Sequence of chain 1.B:
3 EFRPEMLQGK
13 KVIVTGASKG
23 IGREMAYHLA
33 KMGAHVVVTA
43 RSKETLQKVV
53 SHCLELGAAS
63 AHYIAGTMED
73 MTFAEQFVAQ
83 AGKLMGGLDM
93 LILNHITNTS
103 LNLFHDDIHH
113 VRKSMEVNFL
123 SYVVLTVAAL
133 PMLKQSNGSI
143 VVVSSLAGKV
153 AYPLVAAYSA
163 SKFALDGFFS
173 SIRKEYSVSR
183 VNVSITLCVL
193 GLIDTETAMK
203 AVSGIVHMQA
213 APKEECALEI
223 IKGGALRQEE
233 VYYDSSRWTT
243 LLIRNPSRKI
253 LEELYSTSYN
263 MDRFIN

Binding-site contacts:
Ligand atom O14 contacts residue SER147 of chain 1.B at 2.8 Å (h-bond).
Ligand atom C19 contacts residue ALA203 of chain 1.B at 3.9 Å (hydrophobic).
Ligand atom C25 contacts residue ALA200 of chain 1.B at 3.8 Å (hydrophobic).
Ligand atom C13 contacts residue SER147 of chain 1.B at 3.7 Å.
Ligand atom O26 contacts residue ILE98 of chain 1.B at 3.9 Å.
Ligand atom N8 contacts residue MET210 of chain 1.B at 3.9 Å.
Ligand atom S6 contacts residue LEU194 of chain 1.B at 3.9 Å.
Ligand atom S6 contacts residue LEU192 of chain 1.B at 3.5 Å (h-bond).
Ligand atom C11 contacts residue LEU148 of chain 1.B at 3.7 Å (hydrophobic).
Ligand atom C17 contacts residue NAP1 of chain 1.G at 3.5 Å.
Ligand atom C2 contacts residue MET210 of chain 1.B at 3.9 Å (hydrophobic).
Ligand atom C18 contacts residue ALA200 of chain 1.B at 3.8 Å (hydrophobic).
Ligand atom O12 contacts residue ASP236 of chain 1.B at 3.0 Å (salt-bridge).
Ligand atom S6 contacts residue NAP1 of chain 1.G at 3.9 Å.
Ligand atom C24 contacts residue ALA203 of chain 1.B at 3.7 Å (hydrophobic).
Ligand atom C13 contacts residue NAP1 of chain 1.G at 3.7 Å.
Ligand atom C17 contacts residue ALA200 of chain 1.B at 3.8 Å (hydrophobic).
Ligand atom O14 contacts residue TYR160 of chain 1.B at 2.8 Å (h-bond).
Ligand atom C22 contacts residue TYR160 of chain 1.B at 3.6 Å (hydrophobic).
Ligand atom C13 contacts residue TYR160 of chain 1.B at 3.9 Å (hydrophobic).
Ligand atom O14 contacts residue NAP1 of chain 1.G at 3.3 Å.
Ligand atom O12 contacts residue LEU194 of chain 1.B at 2.8 Å (h-bond).
Ligand atom C16 contacts residue TYR160 of chain 1.B at 3.8 Å (hydrophobic).
Ligand atom S6 contacts residue SER147 of chain 1.B at 3.4 Å (h-bond).
Ligand atom O26 contacts residue THR199 of chain 1.B at 3.6 Å.
Ligand atom C10 contacts residue MET210 of chain 1.B at 3.7 Å (hydrophobic).
Ligand atom O9 contacts residue LEU148 of chain 1.B at 3.5 Å.
Ligand atom O12 contacts residue GLY193 of chain 1.B at 3.6 Å.
Ligand atom C11 contacts residue ASP236 of chain 1.B at 3.2 Å.
Ligand atom C11 contacts residue TYR257 of chain 1.A at 3.3 Å (hydrophobic).
Ligand atom C24 contacts residue THR101 of chain 1.B at 3.7 Å.
Ligand atom C1 contacts residue TYR261 of chain 1.A at 3.2 Å (hydrophobic).
Ligand atom C10 contacts residue TYR154 of chain 1.B at 3.5 Å (hydrophobic).
Ligand atom C10 contacts residue LEU148 of chain 1.B at 3.8 Å (hydrophobic).
Ligand atom S6 contacts residue GLY193 of chain 1.B at 3.7 Å.
Ligand atom O26 contacts residue THR101 of chain 1.B at 3.9 Å.
Ligand atom O9 contacts residue TYR154 of chain 1.B at 3.6 Å.
Ligand atom C20 contacts residue LEU103 of chain 1.B at 3.8 Å (hydrophobic).
Ligand atom C21 contacts residue TYR160 of chain 1.B at 3.8 Å (hydrophobic).
Ligand atom C5 contacts residue SER147 of chain 1.B at 3.8 Å.

This small molecule binds to this protein.
Small molecule (SMILES): O=C(NC1[C@@H]2CC3C[C@H]1CC(O)(C3)C2)c1sc(OCCO)nc1C1CC1

Sequence of chain 1.A:
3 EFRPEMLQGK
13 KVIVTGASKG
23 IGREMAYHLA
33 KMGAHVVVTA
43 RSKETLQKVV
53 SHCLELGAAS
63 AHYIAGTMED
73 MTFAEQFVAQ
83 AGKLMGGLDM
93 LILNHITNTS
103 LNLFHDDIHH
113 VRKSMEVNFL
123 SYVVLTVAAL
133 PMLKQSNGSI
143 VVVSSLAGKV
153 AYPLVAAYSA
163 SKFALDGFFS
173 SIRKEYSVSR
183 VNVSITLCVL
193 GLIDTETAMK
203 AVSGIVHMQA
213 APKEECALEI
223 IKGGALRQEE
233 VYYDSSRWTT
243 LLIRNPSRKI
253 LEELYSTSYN